Binding-site contacts:
Ligand atom C1 contacts residue ASN234 of chain 1.B at 1.4 Å.
Ligand atom C4 contacts residue ASN234 of chain 1.B at 4.2 Å.
Ligand atom O7 contacts residue ASN234 of chain 1.B at 3.5 Å (h-bond).
Ligand atom O6 contacts residue THR108 of chain 1.B at 3.7 Å.
Ligand atom O5 contacts residue THR108 of chain 1.B at 3.7 Å.
Ligand atom C1 contacts residue THR236 of chain 1.B at 4.4 Å.
Ligand atom O5 contacts residue ASN234 of chain 1.B at 2.3 Å (h-bond).
Ligand atom C1 contacts residue THR108 of chain 1.B at 4.3 Å.
Ligand atom O5 contacts residue THR236 of chain 1.B at 4.5 Å.
Ligand atom C2 contacts residue ASN234 of chain 1.B at 2.5 Å.
Ligand atom C5 contacts residue ASN234 of chain 1.B at 3.7 Å.
Ligand atom C3 contacts residue ASN234 of chain 1.B at 3.8 Å.
Ligand atom N2 contacts residue ASN234 of chain 1.B at 3.0 Å (h-bond).
Ligand atom C7 contacts residue ASN234 of chain 1.B at 3.5 Å.

Sequence of chain 1.B:
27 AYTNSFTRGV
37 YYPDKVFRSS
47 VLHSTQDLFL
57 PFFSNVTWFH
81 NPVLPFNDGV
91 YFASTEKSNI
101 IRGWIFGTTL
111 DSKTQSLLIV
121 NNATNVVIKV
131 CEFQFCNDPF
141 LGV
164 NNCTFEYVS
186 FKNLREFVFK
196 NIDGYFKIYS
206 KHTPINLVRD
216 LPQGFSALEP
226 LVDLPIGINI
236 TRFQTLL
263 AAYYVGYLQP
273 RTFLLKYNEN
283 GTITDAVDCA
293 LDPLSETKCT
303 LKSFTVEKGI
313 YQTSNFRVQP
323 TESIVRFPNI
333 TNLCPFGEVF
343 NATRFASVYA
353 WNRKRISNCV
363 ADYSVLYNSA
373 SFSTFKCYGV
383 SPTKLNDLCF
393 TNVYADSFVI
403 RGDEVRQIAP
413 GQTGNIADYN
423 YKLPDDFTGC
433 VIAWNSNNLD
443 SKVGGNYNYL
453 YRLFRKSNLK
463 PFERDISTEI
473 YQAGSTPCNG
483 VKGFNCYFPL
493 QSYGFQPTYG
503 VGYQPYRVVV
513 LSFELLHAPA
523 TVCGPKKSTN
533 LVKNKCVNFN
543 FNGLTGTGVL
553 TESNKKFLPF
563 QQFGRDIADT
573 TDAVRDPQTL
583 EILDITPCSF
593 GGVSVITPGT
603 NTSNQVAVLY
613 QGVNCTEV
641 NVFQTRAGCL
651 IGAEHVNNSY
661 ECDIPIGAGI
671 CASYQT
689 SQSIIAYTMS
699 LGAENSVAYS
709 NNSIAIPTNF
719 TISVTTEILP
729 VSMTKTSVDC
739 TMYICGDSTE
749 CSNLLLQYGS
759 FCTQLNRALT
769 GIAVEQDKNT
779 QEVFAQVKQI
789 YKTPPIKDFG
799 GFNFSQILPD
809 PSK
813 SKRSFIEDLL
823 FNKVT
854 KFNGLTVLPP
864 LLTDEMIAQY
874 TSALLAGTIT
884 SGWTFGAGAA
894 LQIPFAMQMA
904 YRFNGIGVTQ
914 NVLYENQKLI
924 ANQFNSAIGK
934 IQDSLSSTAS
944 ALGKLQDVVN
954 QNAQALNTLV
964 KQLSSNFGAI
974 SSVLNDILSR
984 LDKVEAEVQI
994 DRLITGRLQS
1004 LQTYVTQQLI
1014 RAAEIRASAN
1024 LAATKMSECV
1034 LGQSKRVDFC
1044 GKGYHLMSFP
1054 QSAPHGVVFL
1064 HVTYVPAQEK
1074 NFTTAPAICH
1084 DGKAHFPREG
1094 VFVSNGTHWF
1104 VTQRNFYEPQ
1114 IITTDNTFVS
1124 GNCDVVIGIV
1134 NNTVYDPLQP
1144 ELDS

The protein below binds the small molecule below.
Small molecule (SMILES): CC(=O)N[C@@H]1[C@@H](O)[C@H](O)[C@@H](CO)O[C@H]1O